Binding-site contacts:
Ligand atom O24 contacts residue ASP80 of chain 1.J at 3.1 Å (salt-bridge).
Ligand atom O27 contacts residue TYR49 of chain 1.J at 3.1 Å (h-bond).
Ligand atom O23 contacts residue GLU92 of chain 1.J at 2.6 Å (salt-bridge).
Ligand atom O29 contacts residue GLN102 of chain 1.J at 2.6 Å (h-bond).
Ligand atom O27 contacts residue PHE42 of chain 1.J at 3.8 Å.
Ligand atom C18 contacts residue GLU92 of chain 1.J at 4.0 Å.
Ligand atom O30 contacts residue THR72 of chain 1.J at 3.2 Å (h-bond).
Ligand atom O27 contacts residue SER38 of chain 1.J at 2.8 Å (h-bond).
Ligand atom C5 contacts residue PHE94 of chain 1.J at 4.0 Å (hydrophobic).
Ligand atom O29 contacts residue PHE94 of chain 1.J at 3.8 Å.
Ligand atom O13 contacts residue TYR49 of chain 1.J at 2.8 Å (h-bond).
Ligand atom C10 contacts residue HIS74 of chain 1.J at 3.8 Å.
Ligand atom O30 contacts residue GLN70 of chain 1.J at 3.8 Å.
Ligand atom C2 contacts residue TRP29 of chain 1.J at 4.1 Å (hydrophobic).
Ligand atom C1 contacts residue VAL15 of chain 1.J at 4.1 Å (hydrophobic).
Ligand atom C6 contacts residue GLN102 of chain 1.J at 3.5 Å.
Ligand atom C10 contacts residue TYR49 of chain 1.J at 3.7 Å (hydrophobic).
Ligand atom C17 contacts residue ASP80 of chain 1.J at 3.8 Å.
Ligand atom O30 contacts residue PHE51 of chain 1.J at 3.9 Å.
Ligand atom C1 contacts residue TRP29 of chain 1.J at 3.8 Å (hydrophobic).
Ligand atom C3 contacts residue THR72 of chain 1.J at 4.1 Å.
Ligand atom C16 contacts residue TRP76 of chain 1.J at 4.0 Å (hydrophobic).
Ligand atom C16 contacts residue ASP80 of chain 1.J at 3.5 Å.
Ligand atom C11 contacts residue HIS74 of chain 1.J at 3.9 Å.
Ligand atom C15 contacts residue HIS74 of chain 1.J at 3.9 Å.
Ligand atom C2 contacts residue THR72 of chain 1.J at 4.0 Å.
Ligand atom C6 contacts residue PHE136 of chain 1.J at 4.0 Å (hydrophobic).
Ligand atom C1 contacts residue GLN102 of chain 1.J at 3.7 Å.
Ligand atom O23 contacts residue GLN41 of chain 1.J at 3.5 Å (h-bond).
Ligand atom C10 contacts residue SER38 of chain 1.J at 3.2 Å.
Ligand atom C9 contacts residue TYR49 of chain 1.J at 3.5 Å (hydrophobic).
Ligand atom C6 contacts residue TRP29 of chain 1.J at 4.0 Å (hydrophobic).
Ligand atom O29 contacts residue PHE136 of chain 1.J at 3.3 Å.
Ligand atom O13 contacts residue THR72 of chain 1.J at 3.1 Å.
Ligand atom O24 contacts residue LYS88 of chain 1.J at 4.0 Å.
Ligand atom O13 contacts residue PHE51 of chain 1.J at 3.2 Å.
Ligand atom O23 contacts residue LYS88 of chain 1.J at 3.9 Å.
Ligand atom C5 contacts residue PHE136 of chain 1.J at 3.8 Å (hydrophobic).
Ligand atom O27 contacts residue HIS74 of chain 1.J at 2.8 Å (h-bond).
Ligand atom C9 contacts residue THR72 of chain 1.J at 3.7 Å.

Sequence of chain 1.J:
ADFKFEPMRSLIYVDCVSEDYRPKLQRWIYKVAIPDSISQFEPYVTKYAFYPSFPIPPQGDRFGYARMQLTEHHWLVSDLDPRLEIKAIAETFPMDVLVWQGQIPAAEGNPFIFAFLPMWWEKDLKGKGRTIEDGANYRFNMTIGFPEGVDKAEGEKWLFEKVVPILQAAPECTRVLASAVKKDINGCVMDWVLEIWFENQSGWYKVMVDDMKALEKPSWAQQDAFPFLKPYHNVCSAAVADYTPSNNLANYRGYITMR

This protein binds this small molecule.
Small molecule (SMILES): O=C1c2c(O)cc(O)cc2O[C@H](c2ccc(O)c(O)c2)[C@H]1O